Sequence of chain 1.A:
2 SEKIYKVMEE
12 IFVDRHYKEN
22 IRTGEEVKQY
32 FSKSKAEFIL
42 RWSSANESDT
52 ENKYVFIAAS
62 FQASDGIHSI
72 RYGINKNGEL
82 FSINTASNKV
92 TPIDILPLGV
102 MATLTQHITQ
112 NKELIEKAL

Binding-site contacts:
Ligand atom N contacts residue SER70 of chain 1.A at 2.7 Å (h-bond).
Ligand atom ND2 contacts residue THR86 of chain 1.A at 3.1 Å (h-bond).
Ligand atom O contacts residue LYS90 of chain 1.A at 3.3 Å (salt-bridge).
Ligand atom CZ contacts residue ARG42 of chain 1.A at 3.7 Å.
Ligand atom CD2 contacts residue SER70 of chain 1.A at 3.5 Å.
Ligand atom CZ contacts residue SER70 of chain 1.A at 3.7 Å.
Ligand atom CB contacts residue LYS90 of chain 1.A at 3.7 Å.
Ligand atom CG contacts residue THR86 of chain 1.A at 3.6 Å.
Ligand atom OD1 contacts residue ASN85 of chain 1.A at 3.3 Å.
Ligand atom OH contacts residue ARG42 of chain 1.A at 2.9 Å (salt-bridge).
Ligand atom N contacts residue ASN85 of chain 1.A at 3.3 Å (h-bond).
Ligand atom OD1 contacts residue THR86 of chain 1.A at 2.8 Å (h-bond).
Ligand atom CB contacts residue SER70 of chain 1.A at 3.7 Å.
Ligand atom O contacts residue HIS69 of chain 1.A at 3.5 Å.
Ligand atom C contacts residue SER70 of chain 1.A at 3.3 Å.
Ligand atom O contacts residue ASN85 of chain 1.A at 3.3 Å (h-bond).
Ligand atom O1P contacts residue ARG72 of chain 1.A at 2.8 Å (salt-bridge).
Ligand atom CB contacts residue THR86 of chain 1.A at 3.4 Å.
Ligand atom O3P contacts residue ALA59 of chain 1.A at 3.7 Å.
Ligand atom CG contacts residue THR86 of chain 1.A at 3.5 Å.
Ligand atom N contacts residue ASN85 of chain 1.A at 3.5 Å (h-bond).
Ligand atom CB contacts residue ASN85 of chain 1.A at 3.2 Å.
Ligand atom C contacts residue ASN85 of chain 1.A at 3.0 Å.
Ligand atom CE2 contacts residue SER70 of chain 1.A at 3.4 Å.
Ligand atom O3P contacts residue SER44 of chain 1.A at 2.5 Å (h-bond).
Ligand atom O3P contacts residue ARG72 of chain 1.A at 2.8 Å (salt-bridge).
Ligand atom O2P contacts residue SER45 of chain 1.A at 2.8 Å (h-bond).
Ligand atom CD2 contacts residue THR86 of chain 1.A at 3.6 Å.
Ligand atom O contacts residue SER70 of chain 1.A at 2.9 Å (h-bond).
Ligand atom CG contacts residue ASN85 of chain 1.A at 3.6 Å.
Ligand atom P contacts residue SER44 of chain 1.A at 3.6 Å.
Ligand atom CD2 contacts residue ILE71 of chain 1.A at 3.7 Å (hydrophobic).
Ligand atom CA contacts residue SER70 of chain 1.A at 3.1 Å.
Ligand atom P contacts residue SER45 of chain 1.A at 3.5 Å.
Ligand atom CD2 contacts residue ARG72 of chain 1.A at 3.6 Å.
Ligand atom O2P contacts residue ARG42 of chain 1.A at 3.0 Å (salt-bridge).
Ligand atom CG contacts residue LYS90 of chain 1.A at 3.2 Å.
Ligand atom C contacts residue LYS90 of chain 1.A at 3.0 Å.
Ligand atom O2P contacts residue SER44 of chain 1.A at 3.6 Å (h-bond).
Ligand atom O1P contacts residue SER45 of chain 1.A at 2.6 Å (h-bond).

The small molecule below binds the protein below.
Small molecule (SMILES): CC(C)[C@H](NC(=O)[C@H](CC(N)=O)NC(=O)[C@@H](NC(=O)[C@H](Cc1ccc(OP(=O)(O)O)cc1)NC(=O)[C@H](CO)NC(=O)[C@@H]1CCCN1)C(C)C)C(=O)N[C@H](C=O)CCC(N)=O